Sequence of chain 7.C:
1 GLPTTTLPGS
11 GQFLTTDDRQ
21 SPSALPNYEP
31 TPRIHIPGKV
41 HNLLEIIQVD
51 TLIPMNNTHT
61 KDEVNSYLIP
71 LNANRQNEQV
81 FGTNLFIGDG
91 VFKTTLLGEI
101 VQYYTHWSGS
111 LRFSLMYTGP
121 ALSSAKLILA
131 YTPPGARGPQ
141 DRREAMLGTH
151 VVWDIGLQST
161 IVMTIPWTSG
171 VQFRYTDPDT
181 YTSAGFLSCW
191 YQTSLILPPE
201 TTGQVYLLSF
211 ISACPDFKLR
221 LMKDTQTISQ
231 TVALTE

This protein binds this small molecule.
Small molecule (SMILES): Cc1cc(CCCCCCCOc2ccc(C3=N[C@@H](C)CO3)cc2)on1

Sequence of chain 7.A:
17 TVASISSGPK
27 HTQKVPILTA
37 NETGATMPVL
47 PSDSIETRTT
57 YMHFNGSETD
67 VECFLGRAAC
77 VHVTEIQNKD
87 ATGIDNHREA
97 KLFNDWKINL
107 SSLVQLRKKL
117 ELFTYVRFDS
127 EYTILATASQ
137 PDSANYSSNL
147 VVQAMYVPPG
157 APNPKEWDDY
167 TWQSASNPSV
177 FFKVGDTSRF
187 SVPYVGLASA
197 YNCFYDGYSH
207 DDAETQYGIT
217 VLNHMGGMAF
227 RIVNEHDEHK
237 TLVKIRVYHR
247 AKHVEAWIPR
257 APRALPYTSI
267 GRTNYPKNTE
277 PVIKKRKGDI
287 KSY

Binding-site contacts:
Ligand atom CM1 contacts residue SER107 of chain 7.A at 3.9 Å.
Ligand atom C5 contacts residue TYR152 of chain 7.A at 3.8 Å (hydrophobic).
Ligand atom C4A contacts residue ASN219 of chain 7.A at 3.5 Å.
Ligand atom C3B contacts residue MET221 of chain 7.A at 3.8 Å (hydrophobic).
Ligand atom C31 contacts residue PRO174 of chain 7.A at 3.4 Å (hydrophobic).
Ligand atom C5C contacts residue ILE104 of chain 7.A at 3.8 Å (hydrophobic).
Ligand atom C4 contacts residue MET224 of chain 7.A at 3.8 Å (hydrophobic).
Ligand atom C3 contacts residue PHE186 of chain 7.A at 3.8 Å (hydrophobic).
Ligand atom C6C contacts residue MET221 of chain 7.A at 3.7 Å (hydrophobic).
Ligand atom C31 contacts residue VAL176 of chain 7.A at 3.3 Å (hydrophobic).
Ligand atom C5C contacts residue TYR128 of chain 7.A at 3.5 Å (hydrophobic).
Ligand atom C31 contacts residue SER175 of chain 7.A at 3.6 Å.
Ligand atom N2 contacts residue PHE186 of chain 7.A at 3.7 Å.
Ligand atom C4C contacts residue TYR152 of chain 7.A at 3.8 Å (hydrophobic).
Ligand atom C2B contacts residue MET221 of chain 7.A at 3.5 Å (hydrophobic).
Ligand atom C31 contacts residue ALA150 of chain 7.A at 3.5 Å (hydrophobic).
Ligand atom C4 contacts residue PHE186 of chain 7.A at 3.6 Å (hydrophobic).
Ligand atom C3C contacts residue VAL188 of chain 7.A at 3.3 Å (hydrophobic).
Ligand atom C5B contacts residue LEU106 of chain 7.A at 3.5 Å (hydrophobic).
Ligand atom C1B contacts residue MET221 of chain 7.A at 3.8 Å (hydrophobic).
Ligand atom O1 contacts residue VAL188 of chain 7.A at 3.8 Å.
Ligand atom C4 contacts residue TYR152 of chain 7.A at 3.9 Å (hydrophobic).
Ligand atom C2C contacts residue VAL188 of chain 7.A at 3.2 Å (hydrophobic).
Ligand atom O1 contacts residue PHE186 of chain 7.A at 3.5 Å.
Ligand atom C3C contacts residue TYR128 of chain 7.A at 3.9 Å (hydrophobic).
Ligand atom N3A contacts residue ASN219 of chain 7.A at 3.0 Å (h-bond).
Ligand atom C5B contacts residue TYR197 of chain 7.A at 3.7 Å (hydrophobic).
Ligand atom C5 contacts residue PHE186 of chain 7.A at 3.5 Å (hydrophobic).
Ligand atom C6B contacts residue LEU106 of chain 7.A at 3.9 Å (hydrophobic).
Ligand atom O1 contacts residue ALA24 of chain 7.C at 3.6 Å.
Ligand atom C7C contacts residue TYR197 of chain 7.A at 3.8 Å (hydrophobic).
Ligand atom C4B contacts residue LEU106 of chain 7.A at 3.7 Å (hydrophobic).
Ligand atom C6B contacts residue TYR197 of chain 7.A at 3.6 Å (hydrophobic).
Ligand atom C3 contacts residue PRO174 of chain 7.A at 3.8 Å (hydrophobic).
Ligand atom O1B contacts residue MET221 of chain 7.A at 3.4 Å.
Ligand atom O1 contacts residue TYR152 of chain 7.A at 3.9 Å.
Ligand atom C6C contacts residue VAL191 of chain 7.A at 3.2 Å (hydrophobic).
Ligand atom C7C contacts residue TYR128 of chain 7.A at 3.6 Å (hydrophobic).
Ligand atom O1B contacts residue TYR128 of chain 7.A at 3.9 Å.
Ligand atom N2 contacts residue ALA24 of chain 7.C at 3.4 Å.